Sequence of chain 1.A:
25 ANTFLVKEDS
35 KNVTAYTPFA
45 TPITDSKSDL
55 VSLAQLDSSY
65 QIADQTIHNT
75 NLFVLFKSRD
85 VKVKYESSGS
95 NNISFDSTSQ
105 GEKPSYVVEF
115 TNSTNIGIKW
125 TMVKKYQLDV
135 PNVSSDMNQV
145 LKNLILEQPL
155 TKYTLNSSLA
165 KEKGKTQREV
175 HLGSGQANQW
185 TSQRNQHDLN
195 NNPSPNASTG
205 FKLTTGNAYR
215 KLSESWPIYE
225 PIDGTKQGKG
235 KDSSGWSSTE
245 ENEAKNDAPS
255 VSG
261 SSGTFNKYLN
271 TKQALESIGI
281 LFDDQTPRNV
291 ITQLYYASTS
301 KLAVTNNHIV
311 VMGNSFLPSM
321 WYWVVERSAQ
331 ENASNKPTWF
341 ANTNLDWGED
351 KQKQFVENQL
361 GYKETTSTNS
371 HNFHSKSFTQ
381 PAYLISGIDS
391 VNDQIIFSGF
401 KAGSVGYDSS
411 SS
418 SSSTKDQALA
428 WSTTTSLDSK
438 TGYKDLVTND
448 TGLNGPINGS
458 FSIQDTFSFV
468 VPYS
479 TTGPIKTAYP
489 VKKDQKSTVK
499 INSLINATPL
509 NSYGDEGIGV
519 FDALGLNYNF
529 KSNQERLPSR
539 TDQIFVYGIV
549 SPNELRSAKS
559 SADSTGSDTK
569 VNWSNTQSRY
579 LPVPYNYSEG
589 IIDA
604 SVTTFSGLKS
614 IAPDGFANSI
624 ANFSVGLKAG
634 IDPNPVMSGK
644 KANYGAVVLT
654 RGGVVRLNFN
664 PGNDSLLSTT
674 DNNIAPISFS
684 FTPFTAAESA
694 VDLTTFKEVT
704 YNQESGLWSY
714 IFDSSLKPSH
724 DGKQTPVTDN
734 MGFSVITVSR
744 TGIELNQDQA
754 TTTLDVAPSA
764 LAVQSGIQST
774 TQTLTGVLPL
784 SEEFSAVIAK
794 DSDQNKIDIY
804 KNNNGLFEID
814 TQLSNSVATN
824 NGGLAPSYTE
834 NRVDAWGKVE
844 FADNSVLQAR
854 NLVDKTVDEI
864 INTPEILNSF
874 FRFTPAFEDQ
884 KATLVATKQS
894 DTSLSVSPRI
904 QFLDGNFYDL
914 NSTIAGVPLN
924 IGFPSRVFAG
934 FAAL

Binding-site contacts:
Ligand atom O10 contacts residue ASN200 of chain 1.A at 3.3 Å (h-bond).
Ligand atom C6 contacts residue ASN182 of chain 1.A at 3.6 Å.
Ligand atom O6 contacts residue ASN182 of chain 1.A at 3.1 Å (h-bond).
Ligand atom C3 contacts residue ASP635 of chain 1.B at 4.0 Å.
Ligand atom O10 contacts residue PRO199 of chain 1.A at 3.3 Å.
Ligand atom C1 contacts residue ASN634 of chain 1.B at 3.5 Å.
Ligand atom N5 contacts residue PHE458 of chain 1.A at 3.7 Å.
Ligand atom C10 contacts residue SER198 of chain 1.A at 4.0 Å.
Ligand atom O10 contacts residue PRO197 of chain 1.A at 3.8 Å.
Ligand atom C4 contacts residue ASP635 of chain 1.B at 4.0 Å.
Ligand atom O4 contacts residue ASN200 of chain 1.A at 3.0 Å (h-bond).
Ligand atom C4 contacts residue ASN200 of chain 1.A at 4.1 Å.
Ligand atom O1A contacts residue ASN634 of chain 1.B at 3.4 Å.
Ligand atom C7 contacts residue PHE458 of chain 1.A at 4.1 Å (hydrophobic).
Ligand atom C3 contacts residue ASN634 of chain 1.B at 3.4 Å.
Ligand atom O5 contacts residue SER871 of chain 1.B at 3.7 Å.
Ligand atom C11 contacts residue SER457 of chain 1.A at 3.2 Å.
Ligand atom C11 contacts residue SER198 of chain 1.A at 4.1 Å.
Ligand atom C2 contacts residue ASP635 of chain 1.B at 3.7 Å.
Ligand atom O9 contacts residue TYR470 of chain 1.A at 2.8 Å (h-bond).
Ligand atom N5 contacts residue PRO197 of chain 1.A at 3.7 Å.
Ligand atom C6 contacts residue PRO197 of chain 1.A at 3.9 Å (hydrophobic).
Ligand atom O7 contacts residue PRO197 of chain 1.A at 2.6 Å (h-bond).
Ligand atom C10 contacts residue SER457 of chain 1.A at 3.7 Å.
Ligand atom C5 contacts residue PRO197 of chain 1.A at 3.8 Å (hydrophobic).
Ligand atom O6 contacts residue GLY872 of chain 1.B at 4.1 Å.
Ligand atom O1B contacts residue ASN634 of chain 1.B at 3.6 Å.
Ligand atom O6 contacts residue SER871 of chain 1.B at 2.7 Å (h-bond).
Ligand atom C11 contacts residue PHE458 of chain 1.A at 3.4 Å (hydrophobic).
Ligand atom N5 contacts residue SER457 of chain 1.A at 3.5 Å (h-bond).
Ligand atom C5 contacts residue ASN182 of chain 1.A at 3.9 Å.
Ligand atom O10 contacts residue SER198 of chain 1.A at 3.7 Å.
Ligand atom O4 contacts residue ASN634 of chain 1.B at 2.9 Å (h-bond).
Ligand atom C10 contacts residue PHE458 of chain 1.A at 3.9 Å (hydrophobic).
Ligand atom C9 contacts residue TYR470 of chain 1.A at 3.6 Å (hydrophobic).
Ligand atom C10 contacts residue PRO197 of chain 1.A at 3.7 Å (hydrophobic).
Ligand atom C7 contacts residue PRO197 of chain 1.A at 3.3 Å (hydrophobic).
Ligand atom C6 contacts residue SER871 of chain 1.B at 3.6 Å.
Ligand atom C4 contacts residue ASN634 of chain 1.B at 3.2 Å.
Ligand atom O3 contacts residue ASP635 of chain 1.B at 3.9 Å.

A small-molecule ligand and the protein it binds are described below.
Small molecule (SMILES): CC(=O)N[C@H]1[C@H]([C@H](O)[C@H](O)CO)O[C@@](OC[C@H]2O[C@@H](O[C@H]3[C@H](O)[C@@H](O)CO[C@@H]3CO)[C@H](O)[C@@H](O)[C@H]2O)(C(=O)O)C[C@@H]1O

Sequence of chain 1.B:
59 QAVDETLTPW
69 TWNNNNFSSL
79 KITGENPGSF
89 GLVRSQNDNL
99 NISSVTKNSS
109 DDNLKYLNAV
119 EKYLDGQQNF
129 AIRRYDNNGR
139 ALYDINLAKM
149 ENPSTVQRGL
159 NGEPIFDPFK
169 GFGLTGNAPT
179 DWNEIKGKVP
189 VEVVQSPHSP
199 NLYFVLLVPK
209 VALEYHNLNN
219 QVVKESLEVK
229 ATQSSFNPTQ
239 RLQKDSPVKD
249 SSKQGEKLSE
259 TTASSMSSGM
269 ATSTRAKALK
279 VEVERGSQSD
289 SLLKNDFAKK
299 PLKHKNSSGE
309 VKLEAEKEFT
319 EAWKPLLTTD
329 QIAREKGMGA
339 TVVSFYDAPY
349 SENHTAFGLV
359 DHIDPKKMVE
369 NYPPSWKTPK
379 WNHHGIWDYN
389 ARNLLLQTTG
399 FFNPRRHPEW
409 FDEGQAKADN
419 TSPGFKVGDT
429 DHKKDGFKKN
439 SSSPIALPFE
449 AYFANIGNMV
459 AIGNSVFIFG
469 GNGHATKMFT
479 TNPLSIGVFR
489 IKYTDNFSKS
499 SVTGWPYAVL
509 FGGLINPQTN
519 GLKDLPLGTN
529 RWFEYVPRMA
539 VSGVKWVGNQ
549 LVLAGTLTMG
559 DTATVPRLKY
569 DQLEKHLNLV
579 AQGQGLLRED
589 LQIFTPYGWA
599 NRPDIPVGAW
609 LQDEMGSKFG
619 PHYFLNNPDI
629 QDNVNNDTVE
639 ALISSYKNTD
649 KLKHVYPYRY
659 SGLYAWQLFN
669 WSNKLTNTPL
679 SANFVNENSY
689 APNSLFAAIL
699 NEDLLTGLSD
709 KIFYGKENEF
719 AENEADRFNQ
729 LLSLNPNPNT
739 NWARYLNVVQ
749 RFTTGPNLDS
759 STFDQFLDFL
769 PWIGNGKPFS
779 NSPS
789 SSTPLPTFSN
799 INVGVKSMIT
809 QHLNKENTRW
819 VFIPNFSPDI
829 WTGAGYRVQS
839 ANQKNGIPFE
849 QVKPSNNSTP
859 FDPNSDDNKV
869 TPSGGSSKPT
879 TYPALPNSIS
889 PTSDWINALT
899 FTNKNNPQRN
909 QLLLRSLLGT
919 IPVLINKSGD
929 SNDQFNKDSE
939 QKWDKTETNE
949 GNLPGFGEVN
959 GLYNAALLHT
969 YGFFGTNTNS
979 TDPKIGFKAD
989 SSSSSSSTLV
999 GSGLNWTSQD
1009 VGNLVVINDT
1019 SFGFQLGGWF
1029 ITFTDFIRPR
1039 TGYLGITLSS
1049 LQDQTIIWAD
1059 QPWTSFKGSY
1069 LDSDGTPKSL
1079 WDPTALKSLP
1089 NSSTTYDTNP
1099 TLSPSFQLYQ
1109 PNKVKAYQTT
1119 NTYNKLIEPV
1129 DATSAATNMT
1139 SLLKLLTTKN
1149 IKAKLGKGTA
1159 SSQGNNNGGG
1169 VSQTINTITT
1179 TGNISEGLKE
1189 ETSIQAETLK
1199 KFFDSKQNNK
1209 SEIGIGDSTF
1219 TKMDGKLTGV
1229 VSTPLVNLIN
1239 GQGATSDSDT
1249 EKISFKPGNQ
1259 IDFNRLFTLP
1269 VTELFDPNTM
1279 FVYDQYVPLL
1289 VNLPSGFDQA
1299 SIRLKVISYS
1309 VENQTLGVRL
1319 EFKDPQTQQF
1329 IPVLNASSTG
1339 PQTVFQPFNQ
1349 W